Sequence of chain 40.D:
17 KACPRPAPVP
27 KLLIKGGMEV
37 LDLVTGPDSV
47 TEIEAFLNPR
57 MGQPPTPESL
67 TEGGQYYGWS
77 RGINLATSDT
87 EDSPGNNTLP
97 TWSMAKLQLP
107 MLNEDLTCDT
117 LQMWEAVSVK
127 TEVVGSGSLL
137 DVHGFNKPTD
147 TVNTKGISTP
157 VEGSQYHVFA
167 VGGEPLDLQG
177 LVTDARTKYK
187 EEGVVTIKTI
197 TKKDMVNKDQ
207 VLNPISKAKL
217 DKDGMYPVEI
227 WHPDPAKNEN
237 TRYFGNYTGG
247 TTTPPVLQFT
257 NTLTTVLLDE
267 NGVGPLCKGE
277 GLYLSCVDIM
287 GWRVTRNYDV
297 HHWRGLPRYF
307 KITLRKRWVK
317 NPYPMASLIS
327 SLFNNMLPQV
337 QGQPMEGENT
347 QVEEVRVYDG

Binding-site contacts:
Ligand atom O3 contacts residue ARG77 of chain 40.D at 4.3 Å.
Ligand atom C4 contacts residue HIS298 of chain 40.D at 3.7 Å.
Ligand atom O3 contacts residue GLY78 of chain 40.D at 3.8 Å.
Ligand atom C6 contacts residue THR94 of chain 40.D at 4.2 Å.
Ligand atom O4 contacts residue THR291 of chain 40.D at 4.0 Å.
Ligand atom O4 contacts residue TYR72 of chain 40.D at 3.9 Å.
Ligand atom O10 contacts residue THR291 of chain 40.D at 3.8 Å.
Ligand atom O8 contacts residue ARG77 of chain 40.D at 3.6 Å.
Ligand atom O1B contacts residue ARG77 of chain 40.D at 2.8 Å (salt-bridge).
Ligand atom C1 contacts residue ARG77 of chain 40.D at 3.4 Å.
Ligand atom O3 contacts residue VAL296 of chain 40.D at 4.3 Å.
Ligand atom O1A contacts residue ARG77 of chain 40.D at 2.8 Å (salt-bridge).
Ligand atom O4 contacts residue VAL296 of chain 40.D at 4.0 Å.
Ligand atom O3 contacts residue ASN80 of chain 40.D at 3.8 Å.
Ligand atom C10 contacts residue TYR72 of chain 40.D at 3.8 Å (hydrophobic).
Ligand atom C4 contacts residue ARG77 of chain 40.D at 4.1 Å.
Ligand atom C11 contacts residue TYR72 of chain 40.D at 4.0 Å (hydrophobic).
Ligand atom C6 contacts residue TYR72 of chain 40.D at 3.8 Å (hydrophobic).
Ligand atom C4 contacts residue VAL296 of chain 40.D at 4.2 Å (hydrophobic).
Ligand atom C3 contacts residue VAL296 of chain 40.D at 3.5 Å (hydrophobic).
Ligand atom O4 contacts residue ILE79 of chain 40.D at 4.2 Å.
Ligand atom O1B contacts residue TYR72 of chain 40.D at 4.0 Å.
Ligand atom C3 contacts residue ARG77 of chain 40.D at 3.4 Å.
Ligand atom O6 contacts residue ASN93 of chain 40.D at 3.4 Å (h-bond).
Ligand atom C1 contacts residue TYR72 of chain 40.D at 3.8 Å (hydrophobic).
Ligand atom C3 contacts residue HIS298 of chain 40.D at 3.9 Å.
Ligand atom O4 contacts residue GLY78 of chain 40.D at 3.1 Å (h-bond).
Ligand atom O4 contacts residue ARG77 of chain 40.D at 4.3 Å.
Ligand atom O8 contacts residue TYR72 of chain 40.D at 3.7 Å.
Ligand atom N5 contacts residue TYR72 of chain 40.D at 3.0 Å (h-bond).
Ligand atom C11 contacts residue ASP85 of chain 40.E at 3.6 Å.
Ligand atom C4 contacts residue TYR72 of chain 40.D at 3.4 Å (hydrophobic).
Ligand atom O1A contacts residue GLY78 of chain 40.D at 4.1 Å.
Ligand atom C6 contacts residue ASN93 of chain 40.D at 3.2 Å.
Ligand atom C5 contacts residue TYR72 of chain 40.D at 3.6 Å (hydrophobic).
Ligand atom C2 contacts residue ARG77 of chain 40.D at 4.0 Å.
Ligand atom C3 contacts residue GLY78 of chain 40.D at 4.0 Å.
Ligand atom O1A contacts residue TYR72 of chain 40.D at 3.3 Å.
Ligand atom O4 contacts residue HIS298 of chain 40.D at 2.6 Å (h-bond).
Ligand atom C4 contacts residue GLY78 of chain 40.D at 3.8 Å.

Sequence of chain 40.E:
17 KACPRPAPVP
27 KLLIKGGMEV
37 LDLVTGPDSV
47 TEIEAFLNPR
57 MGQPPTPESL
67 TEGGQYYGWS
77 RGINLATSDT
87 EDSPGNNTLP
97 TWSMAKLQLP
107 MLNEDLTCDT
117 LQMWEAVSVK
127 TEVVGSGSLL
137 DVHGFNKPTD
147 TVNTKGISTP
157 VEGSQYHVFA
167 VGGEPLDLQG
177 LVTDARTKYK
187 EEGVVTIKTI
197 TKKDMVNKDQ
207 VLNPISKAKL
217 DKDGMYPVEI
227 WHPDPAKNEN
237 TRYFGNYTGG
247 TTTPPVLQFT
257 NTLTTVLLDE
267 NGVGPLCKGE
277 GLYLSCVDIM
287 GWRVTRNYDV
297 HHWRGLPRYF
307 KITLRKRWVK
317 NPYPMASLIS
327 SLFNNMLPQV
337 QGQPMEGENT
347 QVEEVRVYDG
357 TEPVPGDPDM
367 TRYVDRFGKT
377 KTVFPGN

A protein and the small-molecule ligand that binds it are described below.
Small molecule (SMILES): CC(=O)N[C@H]1[C@H]([C@H](O)[C@H](O)CO)O[C@@](O[C@H]2[C@@H](O)[C@@H](CO)O[C@@H](O[C@H]3[C@H](O)[C@@H](O)[C@H](O)O[C@@H]3CO)[C@@H]2O)(C(=O)O)C[C@@H]1O